Sequence of chain 3.B:
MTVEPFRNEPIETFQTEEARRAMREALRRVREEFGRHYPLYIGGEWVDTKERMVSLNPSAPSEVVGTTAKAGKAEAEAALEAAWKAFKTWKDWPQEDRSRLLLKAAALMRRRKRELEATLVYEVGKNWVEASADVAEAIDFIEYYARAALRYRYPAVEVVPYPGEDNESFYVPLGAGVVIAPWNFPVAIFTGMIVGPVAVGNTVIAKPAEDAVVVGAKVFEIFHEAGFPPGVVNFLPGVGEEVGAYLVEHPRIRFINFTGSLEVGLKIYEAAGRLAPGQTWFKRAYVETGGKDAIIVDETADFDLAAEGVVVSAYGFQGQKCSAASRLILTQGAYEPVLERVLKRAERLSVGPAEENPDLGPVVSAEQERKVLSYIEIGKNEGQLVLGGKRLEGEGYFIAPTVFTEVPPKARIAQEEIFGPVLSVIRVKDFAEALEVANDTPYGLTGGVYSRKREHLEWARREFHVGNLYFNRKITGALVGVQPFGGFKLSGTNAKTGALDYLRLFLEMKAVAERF

Binding-site contacts:
Ligand atom O contacts residue ALA478 of chain 3.B at 3.0 Å (h-bond).
Ligand atom OXT contacts residue PHE185 of chain 3.B at 4.3 Å.
Ligand atom CA contacts residue SER323 of chain 3.B at 4.1 Å.
Ligand atom C contacts residue GLY477 of chain 3.B at 3.4 Å.
Ligand atom O contacts residue GLY477 of chain 3.B at 3.2 Å (h-bond).
Ligand atom CA contacts residue PHE485 of chain 3.B at 3.9 Å (hydrophobic).
Ligand atom OXT contacts residue GLY477 of chain 3.B at 2.9 Å (h-bond).
Ligand atom OXT contacts residue THR476 of chain 3.B at 3.8 Å.
Ligand atom C contacts residue PHE485 of chain 3.B at 4.2 Å (hydrophobic).
Ligand atom OXT contacts residue ALA478 of chain 3.B at 4.2 Å.
Ligand atom C contacts residue SER323 of chain 3.B at 3.3 Å.
Ligand atom OXT contacts residue SER323 of chain 3.B at 2.7 Å (h-bond).
Ligand atom N contacts residue PHE485 of chain 3.B at 3.4 Å.
Ligand atom N contacts residue GLU137 of chain 3.B at 4.5 Å.
Ligand atom N contacts residue ALA478 of chain 3.B at 4.2 Å.
Ligand atom O contacts residue SER323 of chain 3.B at 3.7 Å.
Ligand atom O contacts residue PHE485 of chain 3.B at 3.5 Å.
Ligand atom C contacts residue THR476 of chain 3.B at 4.3 Å.
Ligand atom O contacts residue THR476 of chain 3.B at 4.0 Å.
Ligand atom OXT contacts residue LYS321 of chain 3.B at 4.3 Å.
Ligand atom C contacts residue ALA478 of chain 3.B at 3.8 Å (hydrophobic).
Ligand atom CA contacts residue CYS322 of chain 3.B at 4.5 Å (hydrophobic).

A small-molecule ligand and the protein it binds are described below.
Small molecule (SMILES): NCC(=O)O